Binding-site contacts:
Ligand atom O7 contacts residue TYR189 of chain 1.A at 3.4 Å.
Ligand atom C1 contacts residue ARG87 of chain 1.A at 3.8 Å.
Ligand atom C10 contacts residue ILE187 of chain 1.A at 3.4 Å (hydrophobic).
Ligand atom N2 contacts residue PHE285 of chain 1.A at 3.5 Å.
Ligand atom O7 contacts residue GLN225 of chain 1.A at 3.9 Å.
Ligand atom O8 contacts residue PHE211 of chain 1.A at 3.1 Å.
Ligand atom O8 contacts residue FE21 of chain 1.D at 3.4 Å.
Ligand atom C4 contacts residue PHE285 of chain 1.A at 3.9 Å (hydrophobic).
Ligand atom O1 contacts residue LEU321 of chain 1.A at 3.6 Å.
Ligand atom O6 contacts residue TYR189 of chain 1.A at 2.5 Å (h-bond).
Ligand atom C11 contacts residue SER281 of chain 1.A at 3.5 Å.
Ligand atom C1 contacts residue SER183 of chain 1.A at 3.7 Å.
Ligand atom O7 contacts residue SER281 of chain 1.A at 2.6 Å (h-bond).
Ligand atom C8 contacts residue PHE285 of chain 1.A at 3.9 Å (hydrophobic).
Ligand atom O8 contacts residue HIS214 of chain 1.A at 3.1 Å (h-bond).
Ligand atom O3 contacts residue THR331 of chain 1.A at 3.9 Å.
Ligand atom C1 contacts residue CYS104 of chain 1.A at 4.0 Å (hydrophobic).
Ligand atom O1 contacts residue ARG87 of chain 1.A at 2.8 Å (salt-bridge).
Ligand atom O4 contacts residue ILE187 of chain 1.A at 3.5 Å.
Ligand atom S contacts residue FE21 of chain 1.D at 2.4 Å.
Ligand atom N1 contacts residue CYS104 of chain 1.A at 3.9 Å.
Ligand atom C9 contacts residue FE21 of chain 1.D at 3.3 Å.
Ligand atom C13 contacts residue SER281 of chain 1.A at 3.9 Å.
Ligand atom S contacts residue HIS214 of chain 1.A at 3.2 Å (h-bond).
Ligand atom C9 contacts residue HIS214 of chain 1.A at 3.5 Å.
Ligand atom S contacts residue ASP216 of chain 1.A at 3.0 Å (salt-bridge).
Ligand atom C9 contacts residue PHE211 of chain 1.A at 3.8 Å (hydrophobic).
Ligand atom O2 contacts residue ARG87 of chain 1.A at 2.8 Å (salt-bridge).
Ligand atom O4 contacts residue PRO283 of chain 1.A at 3.8 Å.
Ligand atom C14 contacts residue PRO283 of chain 1.A at 3.8 Å (hydrophobic).
Ligand atom S contacts residue PHE285 of chain 1.A at 3.8 Å.
Ligand atom C11 contacts residue ILE187 of chain 1.A at 3.6 Å (hydrophobic).
Ligand atom C10 contacts residue SER281 of chain 1.A at 3.6 Å.
Ligand atom C11 contacts residue TYR189 of chain 1.A at 3.4 Å (hydrophobic).
Ligand atom O2 contacts residue SER183 of chain 1.A at 2.7 Å (h-bond).
Ligand atom C6 contacts residue LEU324 of chain 1.A at 3.9 Å (hydrophobic).
Ligand atom C12 contacts residue SER281 of chain 1.A at 3.5 Å.
Ligand atom C2 contacts residue VAL185 of chain 1.A at 4.0 Å (hydrophobic).
Ligand atom O4 contacts residue PHE285 of chain 1.A at 3.4 Å.
Ligand atom N1 contacts residue TYR91 of chain 1.A at 3.0 Å (h-bond).

This small molecule binds to this protein.
Small molecule (SMILES): CC(C)[C@@H](OC(=O)[C@@H](NC(=O)CCC[C@H](N)C(=O)O)C(=O)S)C(=O)O

Sequence of chain 1.A:
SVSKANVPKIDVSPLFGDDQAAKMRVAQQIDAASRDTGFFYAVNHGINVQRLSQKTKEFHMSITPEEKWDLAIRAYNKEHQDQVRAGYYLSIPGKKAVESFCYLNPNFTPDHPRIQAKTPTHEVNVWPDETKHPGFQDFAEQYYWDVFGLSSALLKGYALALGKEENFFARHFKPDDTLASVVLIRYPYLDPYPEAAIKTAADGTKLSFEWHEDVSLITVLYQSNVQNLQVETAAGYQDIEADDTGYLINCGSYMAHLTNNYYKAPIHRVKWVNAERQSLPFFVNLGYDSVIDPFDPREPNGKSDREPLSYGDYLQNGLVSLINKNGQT